Sequence of chain 1.B:
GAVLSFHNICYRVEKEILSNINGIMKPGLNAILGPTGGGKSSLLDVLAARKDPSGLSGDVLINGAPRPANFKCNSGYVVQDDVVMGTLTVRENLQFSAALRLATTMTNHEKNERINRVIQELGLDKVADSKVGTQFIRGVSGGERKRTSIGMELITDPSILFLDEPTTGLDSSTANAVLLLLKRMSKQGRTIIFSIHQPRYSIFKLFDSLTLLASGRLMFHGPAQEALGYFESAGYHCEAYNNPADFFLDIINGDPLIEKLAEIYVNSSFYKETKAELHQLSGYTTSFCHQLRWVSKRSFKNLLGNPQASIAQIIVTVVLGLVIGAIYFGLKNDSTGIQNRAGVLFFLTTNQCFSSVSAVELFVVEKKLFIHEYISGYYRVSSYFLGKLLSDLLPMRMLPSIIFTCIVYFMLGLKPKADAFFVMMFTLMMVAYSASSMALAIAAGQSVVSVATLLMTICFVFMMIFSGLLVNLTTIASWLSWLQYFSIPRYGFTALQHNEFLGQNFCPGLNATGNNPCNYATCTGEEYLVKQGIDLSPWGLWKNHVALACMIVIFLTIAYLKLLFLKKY

Binding-site contacts:
Ligand atom C18 contacts residue MET646 of chain 1.B at 4.2 Å (hydrophobic).
Ligand atom C12 contacts residue TYR580 of chain 1.B at 3.9 Å (hydrophobic).
Ligand atom C25 contacts residue ILE649 of chain 1.B at 4.2 Å (hydrophobic).
Ligand atom C13 contacts residue TYR580 of chain 1.B at 4.3 Å (hydrophobic).
Ligand atom C11 contacts residue TYR586 of chain 1.B at 3.7 Å (hydrophobic).
Ligand atom C18 contacts residue TYR580 of chain 1.B at 3.8 Å (hydrophobic).
Ligand atom C18 contacts residue ALA642 of chain 1.B at 3.9 Å (hydrophobic).
Ligand atom C19 contacts residue ALA642 of chain 1.B at 3.8 Å (hydrophobic).
Ligand atom C12 contacts residue TYR586 of chain 1.B at 4.2 Å (hydrophobic).
Ligand atom C27 contacts residue ILE649 of chain 1.B at 4.0 Å (hydrophobic).
Ligand atom C24 contacts residue PHE650 of chain 1.B at 4.3 Å (hydrophobic).
Ligand atom C1 contacts residue TYR580 of chain 1.B at 4.5 Å (hydrophobic).
Ligand atom C25 contacts residue PHE650 of chain 1.B at 3.8 Å (hydrophobic).
Ligand atom C21 contacts residue PHE581 of chain 1.B at 3.4 Å (hydrophobic).
Ligand atom C23 contacts residue PHE581 of chain 1.B at 4.3 Å (hydrophobic).
Ligand atom C15 contacts residue CYS645 of chain 1.B at 3.7 Å (hydrophobic).
Ligand atom C8 contacts residue ALA642 of chain 1.B at 4.3 Å (hydrophobic).
Ligand atom C21 contacts residue TYR580 of chain 1.B at 4.0 Å (hydrophobic).
Ligand atom C20 contacts residue TYR580 of chain 1.B at 4.4 Å (hydrophobic).
Ligand atom C26 contacts residue PHE581 of chain 1.B at 4.1 Å (hydrophobic).
Ligand atom C16 contacts residue CYS645 of chain 1.B at 4.2 Å (hydrophobic).
Ligand atom C11 contacts residue TYR580 of chain 1.B at 4.3 Å (hydrophobic).
Ligand atom C24 contacts residue ILE649 of chain 1.B at 3.9 Å (hydrophobic).
Ligand atom C19 contacts residue TYR586 of chain 1.B at 4.0 Å (hydrophobic).
Ligand atom C18 contacts residue TYR586 of chain 1.B at 3.6 Å (hydrophobic).

A small-molecule ligand and the protein it binds are described below.
Small molecule (SMILES): CC(C)CCC[C@@H](C)[C@H]1CC[C@H]2[C@@H]3CC=C4C[C@@H](O)CC[C@]4(C)[C@H]3CC[C@]12C